A small-molecule ligand and the protein it binds are described below.
Small molecule (SMILES): [H]/N=C(/N)N[C@@H]1CCCCNC(=O)[C@H](CCCCN)NC(=O)[C@H](Cc2c[nH]c3ccccc23)NC(=O)Cc2cccc(c2)CNC(=O)CNC1=O

Binding-site contacts:
Ligand atom C7 contacts residue SER136 of chain 1.B at 3.5 Å.
Ligand atom N3 contacts residue SER136 of chain 1.B at 3.2 Å (h-bond).
Ligand atom N2 contacts residue GLY160 of chain 1.B at 3.4 Å (h-bond).
Ligand atom O3 contacts residue GLY152 of chain 1.B at 3.5 Å (h-bond).
Ligand atom C15 contacts residue GLY154 of chain 1.B at 3.4 Å.
Ligand atom C3 contacts residue TYR131 of chain 1.B at 3.2 Å (hydrophobic).
Ligand atom N1 contacts residue VAL156 of chain 1.B at 3.7 Å.
Ligand atom O4 contacts residue SER136 of chain 1.B at 3.5 Å (h-bond).
Ligand atom C5 contacts residue TYR131 of chain 1.B at 3.5 Å (hydrophobic).
Ligand atom C13 contacts residue TYR162 of chain 1.B at 3.5 Å (hydrophobic).
Ligand atom N contacts residue TYR162 of chain 1.B at 3.7 Å.
Ligand atom C11 contacts residue HIS52 of chain 1.B at 3.8 Å.
Ligand atom O3 contacts residue GLY154 of chain 1.B at 3.2 Å (h-bond).
Ligand atom C5 contacts residue TYR162 of chain 1.B at 3.8 Å (hydrophobic).
Ligand atom C6 contacts residue SER136 of chain 1.B at 3.1 Å.
Ligand atom N3 contacts residue TYR162 of chain 1.B at 3.5 Å (h-bond).
Ligand atom N3 contacts residue GLY152 of chain 1.B at 2.8 Å (h-bond).
Ligand atom C11 contacts residue ASN153 of chain 1.B at 3.6 Å.
Ligand atom C12 contacts residue ASN153 of chain 1.B at 3.5 Å.
Ligand atom C12 contacts residue ASP40 of chain 1.A at 3.1 Å.
Ligand atom N4 contacts residue GLY39 of chain 1.A at 3.0 Å (h-bond).
Ligand atom C3 contacts residue ASP130 of chain 1.B at 3.5 Å.
Ligand atom C7 contacts residue GLY152 of chain 1.B at 3.4 Å.
Ligand atom O4 contacts residue ALA133 of chain 1.B at 3.5 Å.
Ligand atom N4 contacts residue ASP40 of chain 1.A at 2.8 Å (salt-bridge).
Ligand atom C14 contacts residue TYR162 of chain 1.B at 3.5 Å (hydrophobic).
Ligand atom O3 contacts residue TYR162 of chain 1.B at 3.0 Å (h-bond).
Ligand atom C17 contacts residue GLY154 of chain 1.B at 3.7 Å.
Ligand atom C8 contacts residue GLY152 of chain 1.B at 3.2 Å.
Ligand atom C4 contacts residue TYR131 of chain 1.B at 3.6 Å (hydrophobic).
Ligand atom C16 contacts residue GLY154 of chain 1.B at 3.8 Å.
Ligand atom C1 contacts residue ASP130 of chain 1.B at 3.7 Å.
Ligand atom N contacts residue ASP130 of chain 1.B at 2.8 Å (salt-bridge).
Ligand atom C2 contacts residue ASP130 of chain 1.B at 3.6 Å.
Ligand atom C9 contacts residue HIS52 of chain 1.B at 3.6 Å.
Ligand atom O2 contacts residue VAL156 of chain 1.B at 3.5 Å.
Ligand atom C6 contacts residue GLY152 of chain 1.B at 3.8 Å.
Ligand atom N4 contacts residue ASN153 of chain 1.B at 2.8 Å (h-bond).
Ligand atom N2 contacts residue ASP130 of chain 1.B at 2.8 Å (salt-bridge).
Ligand atom C15 contacts residue TYR162 of chain 1.B at 3.8 Å (hydrophobic).

Sequence of chain 1.B:
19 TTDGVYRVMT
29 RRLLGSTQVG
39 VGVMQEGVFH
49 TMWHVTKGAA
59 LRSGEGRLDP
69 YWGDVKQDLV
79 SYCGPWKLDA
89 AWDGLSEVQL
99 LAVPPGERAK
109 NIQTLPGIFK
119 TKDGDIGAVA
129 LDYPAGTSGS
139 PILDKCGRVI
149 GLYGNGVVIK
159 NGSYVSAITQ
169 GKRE

Sequence of chain 1.A:
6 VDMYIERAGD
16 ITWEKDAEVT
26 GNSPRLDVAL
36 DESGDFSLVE